Sequence of chain 1.A:
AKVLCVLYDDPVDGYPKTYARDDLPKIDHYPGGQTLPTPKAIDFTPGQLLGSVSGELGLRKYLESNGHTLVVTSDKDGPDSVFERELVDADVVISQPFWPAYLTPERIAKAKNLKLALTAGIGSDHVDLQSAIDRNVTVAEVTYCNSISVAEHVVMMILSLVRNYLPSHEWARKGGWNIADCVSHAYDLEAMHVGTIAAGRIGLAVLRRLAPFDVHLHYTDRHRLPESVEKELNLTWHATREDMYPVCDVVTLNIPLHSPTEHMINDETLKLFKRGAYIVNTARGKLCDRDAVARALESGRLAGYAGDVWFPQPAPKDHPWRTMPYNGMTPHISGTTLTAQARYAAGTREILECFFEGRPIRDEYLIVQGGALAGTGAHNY

This protein binds this small molecule.
Small molecule (SMILES): NC(=O)c1ccc[n+]([C@H]2O[C@@H](COP(=O)(O)OP(=O)(O)OC[C@@H]3O[C@H](n4ccc(N)nc4=O)[C@H](O)[C@@H]3O)[C@@H](O)[C@H]2O)c1

Binding-site contacts:
Ligand atom O06 contacts residue THR283 of chain 1.A at 3.4 Å (h-bond).
Ligand atom O12 contacts residue ILE203 of chain 1.A at 3.0 Å (h-bond).
Ligand atom C15 contacts residue VAL151 of chain 1.A at 3.4 Å (hydrophobic).
Ligand atom N02 contacts residue SER335 of chain 1.A at 3.2 Å (h-bond).
Ligand atom O01 contacts residue ALA199 of chain 1.A at 3.2 Å.
Ligand atom N05 contacts residue ILE256 of chain 1.A at 3.4 Å.
Ligand atom O04 contacts residue ASP222 of chain 1.A at 2.4 Å (salt-bridge).
Ligand atom O15 contacts residue ARG223 of chain 1.A at 3.0 Å (salt-bridge).
Ligand atom O13 contacts residue ILE203 of chain 1.A at 3.7 Å.
Ligand atom O14 contacts residue SER335 of chain 1.A at 3.5 Å (h-bond).
Ligand atom O05 contacts residue ALA284 of chain 1.A at 3.5 Å.
Ligand atom O02 contacts residue ILE203 of chain 1.A at 3.2 Å.
Ligand atom O07 contacts residue GLY201 of chain 1.A at 3.2 Å.
Ligand atom O05 contacts residue ILE256 of chain 1.A at 2.7 Å (h-bond).
Ligand atom C06 contacts residue ALA284 of chain 1.A at 3.3 Å (hydrophobic).
Ligand atom O14 contacts residue VAL310 of chain 1.A at 3.7 Å.
Ligand atom N02 contacts residue PHE99 of chain 1.A at 3.3 Å.
Ligand atom N02 contacts residue ASP309 of chain 1.A at 3.6 Å.
Ligand atom C10 contacts residue ASN255 of chain 1.A at 3.7 Å.
Ligand atom C16 contacts residue HIS333 of chain 1.A at 3.3 Å.
Ligand atom O03 contacts residue ASP222 of chain 1.A at 2.7 Å (salt-bridge).
Ligand atom N02 contacts residue GLY336 of chain 1.A at 3.2 Å (h-bond).
Ligand atom O09 contacts residue ARG202 of chain 1.A at 3.5 Å (salt-bridge).
Ligand atom N04 contacts residue ARG223 of chain 1.A at 3.4 Å (salt-bridge).
Ligand atom O15 contacts residue ASP222 of chain 1.A at 3.7 Å.
Ligand atom N02 contacts residue HIS333 of chain 1.A at 3.2 Å (h-bond).
Ligand atom C16 contacts residue THR283 of chain 1.A at 3.6 Å.
Ligand atom C17 contacts residue PRO257 of chain 1.A at 3.5 Å (hydrophobic).
Ligand atom O05 contacts residue PRO257 of chain 1.A at 3.4 Å.
Ligand atom O14 contacts residue HIS333 of chain 1.A at 3.3 Å (h-bond).
Ligand atom N04 contacts residue HIS259 of chain 1.A at 3.3 Å.
Ligand atom O14 contacts residue THR283 of chain 1.A at 2.9 Å (h-bond).
Ligand atom C11 contacts residue THR283 of chain 1.A at 3.4 Å.
Ligand atom O12 contacts residue ARG202 of chain 1.A at 3.7 Å.
Ligand atom C16 contacts residue SER335 of chain 1.A at 3.5 Å.
Ligand atom O06 contacts residue ALA284 of chain 1.A at 2.7 Å.
Ligand atom O01 contacts residue ASP222 of chain 1.A at 3.6 Å (salt-bridge).
Ligand atom C02 contacts residue ASP222 of chain 1.A at 3.6 Å.
Ligand atom O14 contacts residue ASP309 of chain 1.A at 3.2 Å (salt-bridge).
Ligand atom C14 contacts residue ASN147 of chain 1.A at 3.3 Å.